Binding-site contacts:
Ligand atom C8 contacts residue ILE295 of chain 1.A at 4.2 Å (hydrophobic).
Ligand atom C5 contacts residue SER41 of chain 1.A at 3.9 Å.
Ligand atom C3 contacts residue ASN294 of chain 1.A at 3.8 Å.
Ligand atom O6 contacts residue SER311 of chain 1.A at 4.4 Å.
Ligand atom O5 contacts residue GLY310 of chain 1.A at 3.2 Å.
Ligand atom C1 contacts residue GLY310 of chain 1.A at 3.9 Å.
Ligand atom C6 contacts residue GLY310 of chain 1.A at 3.8 Å.
Ligand atom O5 contacts residue SER41 of chain 1.A at 3.7 Å.
Ligand atom C1 contacts residue SER41 of chain 1.A at 3.8 Å.
Ligand atom C5 contacts residue ASN294 of chain 1.A at 3.7 Å.
Ligand atom C5 contacts residue GLY310 of chain 1.A at 4.3 Å.
Ligand atom O6 contacts residue SER41 of chain 1.A at 3.5 Å (h-bond).
Ligand atom C1 contacts residue ASN294 of chain 1.A at 1.4 Å.
Ligand atom O5 contacts residue ASN294 of chain 1.A at 2.4 Å (h-bond).
Ligand atom O6 contacts residue GLY310 of chain 1.A at 2.6 Å (h-bond).
Ligand atom C7 contacts residue ASN294 of chain 1.A at 3.6 Å.
Ligand atom O7 contacts residue ASN294 of chain 1.A at 3.8 Å.
Ligand atom C8 contacts residue ASN294 of chain 1.A at 3.4 Å.
Ligand atom C4 contacts residue ASN294 of chain 1.A at 4.2 Å.
Ligand atom N2 contacts residue ASN294 of chain 1.A at 2.9 Å (h-bond).
Ligand atom C2 contacts residue ASN294 of chain 1.A at 2.5 Å.
Ligand atom C6 contacts residue SER41 of chain 1.A at 4.3 Å.

Sequence of chain 1.A:
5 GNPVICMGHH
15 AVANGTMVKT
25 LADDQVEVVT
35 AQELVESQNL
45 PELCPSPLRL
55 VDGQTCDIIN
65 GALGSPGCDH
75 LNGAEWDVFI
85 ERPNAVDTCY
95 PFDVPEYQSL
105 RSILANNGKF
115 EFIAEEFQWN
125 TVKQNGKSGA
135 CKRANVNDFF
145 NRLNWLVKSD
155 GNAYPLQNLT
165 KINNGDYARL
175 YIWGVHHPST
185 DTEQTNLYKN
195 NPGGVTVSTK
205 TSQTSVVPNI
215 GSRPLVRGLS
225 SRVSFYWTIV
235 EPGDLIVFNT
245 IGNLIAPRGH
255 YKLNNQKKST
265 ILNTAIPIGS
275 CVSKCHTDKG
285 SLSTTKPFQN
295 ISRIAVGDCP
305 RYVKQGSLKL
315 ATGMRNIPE

The small molecule below binds the protein below.
Small molecule (SMILES): CC(=O)N[C@@H]1[C@@H](O)[C@H](O)[C@@H](CO)O[C@H]1O